Sequence of chain 1.A:
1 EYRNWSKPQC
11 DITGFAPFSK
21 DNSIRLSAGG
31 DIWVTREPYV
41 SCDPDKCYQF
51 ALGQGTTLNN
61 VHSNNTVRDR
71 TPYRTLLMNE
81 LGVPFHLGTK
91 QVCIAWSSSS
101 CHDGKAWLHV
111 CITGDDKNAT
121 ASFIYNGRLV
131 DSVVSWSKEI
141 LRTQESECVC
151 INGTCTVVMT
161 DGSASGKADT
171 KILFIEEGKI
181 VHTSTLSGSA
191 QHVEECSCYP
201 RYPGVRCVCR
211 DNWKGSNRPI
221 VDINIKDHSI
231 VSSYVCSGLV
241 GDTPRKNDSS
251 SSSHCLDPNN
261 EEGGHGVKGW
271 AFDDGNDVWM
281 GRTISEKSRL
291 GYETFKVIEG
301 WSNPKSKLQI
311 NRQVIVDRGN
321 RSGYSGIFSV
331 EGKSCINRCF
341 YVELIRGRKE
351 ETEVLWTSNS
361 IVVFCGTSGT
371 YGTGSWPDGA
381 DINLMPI

Binding-site contacts:
Ligand atom C5 contacts residue ASN65 of chain 1.A at 3.6 Å.
Ligand atom C5 contacts residue ASN64 of chain 1.A at 3.7 Å.
Ligand atom C3 contacts residue ASN64 of chain 1.A at 3.8 Å.
Ligand atom C6 contacts residue ASN65 of chain 1.A at 3.5 Å.
Ligand atom N2 contacts residue ASN64 of chain 1.A at 2.9 Å (h-bond).
Ligand atom C1 contacts residue ASN64 of chain 1.A at 1.4 Å.
Ligand atom O7 contacts residue ASN64 of chain 1.A at 3.4 Å (h-bond).
Ligand atom O5 contacts residue ASN65 of chain 1.A at 2.7 Å (h-bond).
Ligand atom C7 contacts residue ASN64 of chain 1.A at 3.3 Å.
Ligand atom C8 contacts residue LEU355 of chain 1.A at 3.7 Å (hydrophobic).
Ligand atom C8 contacts residue ASN64 of chain 1.A at 4.5 Å.
Ligand atom N2 contacts residue LEU355 of chain 1.A at 4.1 Å.
Ligand atom C7 contacts residue LEU355 of chain 1.A at 4.2 Å (hydrophobic).
Ligand atom C4 contacts residue ASN64 of chain 1.A at 4.3 Å.
Ligand atom O5 contacts residue ASN64 of chain 1.A at 2.4 Å (h-bond).
Ligand atom C2 contacts residue ASN64 of chain 1.A at 2.5 Å.
Ligand atom O6 contacts residue ASN65 of chain 1.A at 3.0 Å (h-bond).
Ligand atom C1 contacts residue ASN65 of chain 1.A at 3.6 Å.

A protein and the small-molecule ligand that binds it are described below.
Small molecule (SMILES): CC(=O)N[C@H]1[C@H](O[C@H]2[C@H](O)[C@@H](NC(C)=O)CO[C@@H]2CO)O[C@H](CO)[C@@H](O)[C@@H]1O